A protein and the small-molecule ligand that binds it are described below.
Small molecule (SMILES): CC[C@H](C)[C@H](NC(=O)[C@H](CC(C)C)NC(=O)[C@H](CO)NC(=O)CNC(=O)[C@@H](NC(=O)[C@@H](N)[C@@H](C)O)C(C)C)C(=O)N[C@H](C=O)CCC(N)=O

Binding-site contacts:
Ligand atom O contacts residue PRO43 of chain 1.B at 3.8 Å.
Ligand atom CG2 contacts residue PRO43 of chain 1.B at 3.8 Å (hydrophobic).
Ligand atom O contacts residue ILE25 of chain 1.B at 3.8 Å.
Ligand atom O contacts residue ARG29 of chain 1.B at 3.2 Å (salt-bridge).
Ligand atom CG1 contacts residue ASP243 of chain 1.B at 3.2 Å.
Ligand atom C contacts residue ARG29 of chain 1.B at 3.9 Å.
Ligand atom CD contacts residue GLU39 of chain 1.B at 3.2 Å.
Ligand atom OE1 contacts residue PHE37 of chain 1.B at 3.7 Å.
Ligand atom CD2 contacts residue LEU40 of chain 1.B at 4.1 Å (hydrophobic).
Ligand atom C contacts residue ASP243 of chain 1.B at 3.8 Å.
Ligand atom N contacts residue ARG35 of chain 1.B at 4.0 Å.
Ligand atom CD1 contacts residue ARG35 of chain 1.B at 4.0 Å.
Ligand atom N contacts residue ARG29 of chain 1.B at 4.2 Å.
Ligand atom O contacts residue ARG35 of chain 1.B at 4.0 Å.
Ligand atom N contacts residue ASP243 of chain 1.B at 3.2 Å (salt-bridge).
Ligand atom CB contacts residue ASP243 of chain 1.B at 4.0 Å.
Ligand atom CD1 contacts residue LEU40 of chain 1.B at 3.6 Å (hydrophobic).
Ligand atom OE1 contacts residue ARG36 of chain 1.B at 2.9 Å (salt-bridge).
Ligand atom CA contacts residue ARG29 of chain 1.B at 3.8 Å.
Ligand atom CG contacts residue ARG36 of chain 1.B at 3.8 Å.
Ligand atom CA contacts residue ASP243 of chain 1.B at 3.5 Å.
Ligand atom C contacts residue ARG35 of chain 1.B at 3.9 Å.
Ligand atom N contacts residue ASP243 of chain 1.B at 2.6 Å (salt-bridge).
Ligand atom CA contacts residue ASP243 of chain 1.B at 3.6 Å.
Ligand atom N contacts residue PRO43 of chain 1.B at 4.0 Å.
Ligand atom OE1 contacts residue GLU39 of chain 1.B at 3.1 Å (salt-bridge).
Ligand atom CD contacts residue ARG36 of chain 1.B at 3.7 Å.
Ligand atom C contacts residue GLU39 of chain 1.B at 3.6 Å.
Ligand atom O contacts residue GLU39 of chain 1.B at 3.0 Å (salt-bridge).
Ligand atom CG2 contacts residue ARG35 of chain 1.B at 3.4 Å.
Ligand atom CD1 contacts residue ARG36 of chain 1.B at 3.6 Å.
Ligand atom CD1 contacts residue ARG29 of chain 1.B at 3.5 Å.
Ligand atom CA contacts residue ARG29 of chain 1.B at 4.1 Å.
Ligand atom CG1 contacts residue ARG36 of chain 1.B at 4.0 Å.
Ligand atom CB contacts residue ARG36 of chain 1.B at 3.4 Å.
Ligand atom O contacts residue ARG35 of chain 1.B at 2.7 Å (salt-bridge).
Ligand atom NE2 contacts residue GLU39 of chain 1.B at 2.9 Å (salt-bridge).
Ligand atom CG2 contacts residue ARG36 of chain 1.B at 4.1 Å.
Ligand atom C contacts residue ASP243 of chain 1.B at 3.5 Å.
Ligand atom O contacts residue ASP243 of chain 1.B at 4.1 Å.

Sequence of chain 1.B:
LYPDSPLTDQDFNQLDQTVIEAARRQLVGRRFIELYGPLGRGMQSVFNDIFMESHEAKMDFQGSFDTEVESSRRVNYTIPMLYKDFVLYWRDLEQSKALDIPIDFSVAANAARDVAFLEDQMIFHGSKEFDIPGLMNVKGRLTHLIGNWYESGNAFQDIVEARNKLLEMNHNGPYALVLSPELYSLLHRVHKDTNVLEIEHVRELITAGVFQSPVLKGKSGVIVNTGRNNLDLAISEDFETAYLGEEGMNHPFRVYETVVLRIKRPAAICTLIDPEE